Binding-site contacts:
Ligand atom N1 contacts residue PHE93 of chain 1.A at 3.9 Å.
Ligand atom N1 contacts residue CYS174 of chain 1.A at 3.8 Å.
Ligand atom C4A contacts residue SER48 of chain 1.A at 3.4 Å.
Ligand atom C10 contacts residue CYS174 of chain 1.A at 4.1 Å (hydrophobic).
Ligand atom C5 contacts residue VAL294 of chain 1.A at 3.6 Å (hydrophobic).
Ligand atom C9 contacts residue CYS46 of chain 1.A at 3.5 Å (hydrophobic).
Ligand atom N10 contacts residue CYS174 of chain 1.A at 3.2 Å (h-bond).
Ligand atom C6A contacts residue VAL292 of chain 1.A at 3.9 Å (hydrophobic).
Ligand atom C3 contacts residue SER48 of chain 1.A at 4.1 Å.
Ligand atom C9 contacts residue CYS174 of chain 1.A at 3.9 Å (hydrophobic).
Ligand atom C10 contacts residue ZN1 of chain 1.C at 3.1 Å.
Ligand atom C3 contacts residue LEU141 of chain 1.A at 3.9 Å (hydrophobic).
Ligand atom C1A contacts residue ZN1 of chain 1.C at 3.0 Å.
Ligand atom C4 contacts residue PHE93 of chain 1.A at 4.1 Å (hydrophobic).
Ligand atom N1 contacts residue HIS67 of chain 1.A at 3.2 Å (h-bond).
Ligand atom N10 contacts residue SER48 of chain 1.A at 3.9 Å.
Ligand atom C6 contacts residue VAL294 of chain 1.A at 3.6 Å (hydrophobic).
Ligand atom C2 contacts residue SER48 of chain 1.A at 3.7 Å.
Ligand atom N1 contacts residue ZN1 of chain 1.C at 2.3 Å.
Ligand atom C6 contacts residue VAL292 of chain 1.A at 3.7 Å (hydrophobic).
Ligand atom C8 contacts residue VAL203 of chain 1.A at 4.0 Å (hydrophobic).
Ligand atom C4 contacts residue LEU116 of chain 1.A at 4.0 Å (hydrophobic).
Ligand atom C9 contacts residue VAL203 of chain 1.A at 4.0 Å (hydrophobic).
Ligand atom N10 contacts residue ZN1 of chain 1.C at 2.4 Å.
Ligand atom C3 contacts residue PHE93 of chain 1.A at 3.5 Å (hydrophobic).
Ligand atom C2 contacts residue PHE93 of chain 1.A at 3.5 Å (hydrophobic).
Ligand atom N10 contacts residue CYS46 of chain 1.A at 3.2 Å (h-bond).
Ligand atom C4 contacts residue SER48 of chain 1.A at 3.9 Å.
Ligand atom C1A contacts residue SER48 of chain 1.A at 3.0 Å.
Ligand atom C7 contacts residue THR178 of chain 1.A at 4.2 Å.
Ligand atom C6A contacts residue SER48 of chain 1.A at 4.0 Å.
Ligand atom C2 contacts residue LEU141 of chain 1.A at 4.0 Å (hydrophobic).
Ligand atom C2 contacts residue HIS67 of chain 1.A at 3.4 Å.
Ligand atom C9 contacts residue ZN1 of chain 1.C at 3.4 Å.
Ligand atom C2 contacts residue ZN1 of chain 1.C at 3.4 Å.
Ligand atom C5 contacts residue SER48 of chain 1.A at 4.0 Å.
Ligand atom C8 contacts residue THR178 of chain 1.A at 4.0 Å.
Ligand atom N1 contacts residue SER48 of chain 1.A at 3.3 Å (h-bond).
Ligand atom C10 contacts residue SER48 of chain 1.A at 3.4 Å.
Ligand atom C7 contacts residue VAL292 of chain 1.A at 3.3 Å (hydrophobic).

This protein binds this small molecule.
Small molecule (SMILES): c1cnc2c(c1)ccc1cccnc12

Sequence of chain 1.B:
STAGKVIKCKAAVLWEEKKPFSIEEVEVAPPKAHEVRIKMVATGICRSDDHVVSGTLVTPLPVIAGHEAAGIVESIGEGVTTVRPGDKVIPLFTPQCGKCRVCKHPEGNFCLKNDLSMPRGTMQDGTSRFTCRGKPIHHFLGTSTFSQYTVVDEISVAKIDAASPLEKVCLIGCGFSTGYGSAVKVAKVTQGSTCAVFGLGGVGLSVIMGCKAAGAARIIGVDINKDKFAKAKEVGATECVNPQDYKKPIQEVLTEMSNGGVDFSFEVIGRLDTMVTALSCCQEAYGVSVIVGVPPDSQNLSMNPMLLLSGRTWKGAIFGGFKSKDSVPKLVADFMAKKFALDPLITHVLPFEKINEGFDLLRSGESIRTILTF

Sequence of chain 1.A:
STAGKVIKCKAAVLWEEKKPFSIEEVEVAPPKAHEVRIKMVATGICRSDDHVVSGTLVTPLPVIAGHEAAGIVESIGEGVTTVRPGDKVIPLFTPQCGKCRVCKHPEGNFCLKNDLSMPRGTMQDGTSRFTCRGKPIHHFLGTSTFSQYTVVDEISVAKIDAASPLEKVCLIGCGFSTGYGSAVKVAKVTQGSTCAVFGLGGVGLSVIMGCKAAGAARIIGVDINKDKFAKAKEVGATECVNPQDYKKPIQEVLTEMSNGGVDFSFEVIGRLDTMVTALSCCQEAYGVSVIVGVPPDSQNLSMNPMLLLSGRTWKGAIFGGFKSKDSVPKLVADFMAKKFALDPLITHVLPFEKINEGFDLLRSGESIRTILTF